Binding-site contacts:
Ligand atom C1 contacts residue LEU46 of chain 2.C at 3.9 Å (hydrophobic).
Ligand atom C13 contacts residue ASP99 of chain 2.C at 3.9 Å.
Ligand atom N14 contacts residue ASP99 of chain 2.C at 3.9 Å.
Ligand atom C06 contacts residue TRP35 of chain 2.C at 3.7 Å (hydrophobic).
Ligand atom C01 contacts residue TYR93 of chain 2.C at 4.0 Å (hydrophobic).
Ligand atom C20 contacts residue PRO36 of chain 2.C at 4.0 Å (hydrophobic).
Ligand atom N4 contacts residue GLN39 of chain 2.C at 3.8 Å.
Ligand atom C03 contacts residue TRP35 of chain 2.C at 3.7 Å (hydrophobic).
Ligand atom N3 contacts residue GLN39 of chain 2.C at 3.2 Å (h-bond).
Ligand atom C12 contacts residue ASN94 of chain 2.C at 3.4 Å.
Ligand atom C22 contacts residue PRO36 of chain 2.C at 3.1 Å (hydrophobic).
Ligand atom C15 contacts residue ASN94 of chain 2.C at 4.0 Å.
Ligand atom C13 contacts residue TRP35 of chain 2.C at 3.5 Å (hydrophobic).
Ligand atom O17 contacts residue CYS90 of chain 2.C at 3.9 Å.
Ligand atom C01 contacts residue ASN94 of chain 2.C at 3.8 Å.
Ligand atom O17 contacts residue ASN94 of chain 2.C at 3.0 Å (h-bond).
Ligand atom C21 contacts residue VAL41 of chain 2.C at 3.8 Å (hydrophobic).
Ligand atom C21 contacts residue PRO36 of chain 2.C at 3.4 Å (hydrophobic).
Ligand atom C16 contacts residue PHE37 of chain 2.C at 3.9 Å (hydrophobic).
Ligand atom C22 contacts residue LEU46 of chain 2.C at 3.9 Å (hydrophobic).
Ligand atom C16 contacts residue PRO36 of chain 2.C at 4.1 Å (hydrophobic).
Ligand atom C16 contacts residue VAL41 of chain 2.C at 4.0 Å (hydrophobic).
Ligand atom C15 contacts residue VAL41 of chain 2.C at 4.1 Å (hydrophobic).
Ligand atom C20 contacts residue LEU46 of chain 2.C at 4.1 Å (hydrophobic).
Ligand atom C23 contacts residue LEU46 of chain 2.C at 4.0 Å (hydrophobic).
Ligand atom N14 contacts residue TRP35 of chain 2.C at 3.6 Å.
Ligand atom C06 contacts residue MET103 of chain 2.C at 4.0 Å (hydrophobic).
Ligand atom C11 contacts residue ASN94 of chain 2.C at 3.7 Å.
Ligand atom C2 contacts residue TRP35 of chain 2.C at 4.2 Å (hydrophobic).
Ligand atom C21 contacts residue LEU46 of chain 2.C at 4.0 Å (hydrophobic).
Ligand atom O17 contacts residue ILE100 of chain 2.C at 4.0 Å.
Ligand atom C16 contacts residue ILE100 of chain 2.C at 4.2 Å (hydrophobic).
Ligand atom C1 contacts residue TRP35 of chain 2.C at 3.9 Å (hydrophobic).
Ligand atom C06 contacts residue PRO36 of chain 2.C at 4.0 Å (hydrophobic).
Ligand atom C15 contacts residue ILE100 of chain 2.C at 3.9 Å (hydrophobic).
Ligand atom C07 contacts residue ILE100 of chain 2.C at 3.9 Å (hydrophobic).
Ligand atom C23 contacts residue PRO36 of chain 2.C at 3.9 Å (hydrophobic).
Ligand atom C07 contacts residue PRO36 of chain 2.C at 4.2 Å (hydrophobic).
Ligand atom C01 contacts residue LEU48 of chain 2.C at 3.5 Å (hydrophobic).
Ligand atom C24 contacts residue LEU46 of chain 2.C at 4.1 Å (hydrophobic).

A protein and the small-molecule ligand that binds it are described below.
Small molecule (SMILES): CC(=O)N1c2ccc(-c3cc[nH]n3)cc2[C@H](Nc2ccc(C#N)cc2)C[C@@H]1C

Sequence of chain 2.C:
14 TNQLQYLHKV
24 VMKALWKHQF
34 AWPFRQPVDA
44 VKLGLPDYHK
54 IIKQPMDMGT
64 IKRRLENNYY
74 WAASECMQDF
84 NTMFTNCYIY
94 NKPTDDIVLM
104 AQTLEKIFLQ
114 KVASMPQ